The protein below binds the small molecule below.
Small molecule (SMILES): COc1ccc2[nH]cc(CCNC(C)=O)c2c1

Binding-site contacts:
Ligand atom C4 contacts residue LEU192 of chain 1.A at 4.3 Å (hydrophobic).
Ligand atom C5 contacts residue ASP193 of chain 1.A at 4.2 Å.
Ligand atom C3 contacts residue ASP193 of chain 1.A at 4.5 Å.
Ligand atom C1 contacts residue ASN194 of chain 1.A at 3.0 Å.
Ligand atom O2 contacts residue PRO210 of chain 1.A at 3.6 Å.
Ligand atom C5 contacts residue GLN266 of chain 1.A at 4.5 Å.
Ligand atom C6 contacts residue ASN194 of chain 1.A at 3.7 Å.
Ligand atom C5 contacts residue LEU192 of chain 1.A at 3.5 Å (hydrophobic).
Ligand atom C2 contacts residue THR211 of chain 1.A at 3.9 Å.
Ligand atom O2 contacts residue THR211 of chain 1.A at 3.5 Å.
Ligand atom C5 contacts residue PRO210 of chain 1.A at 4.2 Å (hydrophobic).
Ligand atom O1 contacts residue LYS195 of chain 1.A at 4.0 Å.
Ligand atom C3 contacts residue LYS195 of chain 1.A at 3.6 Å.
Ligand atom C5 contacts residue ASN194 of chain 1.A at 3.8 Å.
Ligand atom C1 contacts residue GLN196 of chain 1.A at 4.4 Å.
Ligand atom C6 contacts residue ASP193 of chain 1.A at 3.6 Å.
Ligand atom C5 contacts residue VAL269 of chain 1.A at 4.3 Å (hydrophobic).
Ligand atom C4 contacts residue PRO210 of chain 1.A at 4.3 Å (hydrophobic).
Ligand atom C4 contacts residue ASN194 of chain 1.A at 3.8 Å.
Ligand atom C9 contacts residue LYS195 of chain 1.A at 4.2 Å.
Ligand atom C6 contacts residue THR211 of chain 1.A at 4.1 Å.
Ligand atom C5 contacts residue ASP270 of chain 1.A at 4.1 Å.
Ligand atom C4 contacts residue THR211 of chain 1.A at 4.4 Å.
Ligand atom C1 contacts residue ASP193 of chain 1.A at 4.2 Å.
Ligand atom C7 contacts residue THR211 of chain 1.A at 4.5 Å.
Ligand atom C9 contacts residue ASP193 of chain 1.A at 4.2 Å.
Ligand atom C4 contacts residue ASP193 of chain 1.A at 4.0 Å.
Ligand atom C3 contacts residue ASN194 of chain 1.A at 4.1 Å.
Ligand atom N1 contacts residue ASP193 of chain 1.A at 3.6 Å.
Ligand atom O2 contacts residue ALA209 of chain 1.A at 4.5 Å.
Ligand atom N1 contacts residue ASN194 of chain 1.A at 2.6 Å (h-bond).
Ligand atom N1 contacts residue GLN196 of chain 1.A at 4.3 Å.
Ligand atom C7 contacts residue ASN194 of chain 1.A at 4.5 Å.
Ligand atom C9 contacts residue ASN194 of chain 1.A at 4.0 Å.

Sequence of chain 1.A:
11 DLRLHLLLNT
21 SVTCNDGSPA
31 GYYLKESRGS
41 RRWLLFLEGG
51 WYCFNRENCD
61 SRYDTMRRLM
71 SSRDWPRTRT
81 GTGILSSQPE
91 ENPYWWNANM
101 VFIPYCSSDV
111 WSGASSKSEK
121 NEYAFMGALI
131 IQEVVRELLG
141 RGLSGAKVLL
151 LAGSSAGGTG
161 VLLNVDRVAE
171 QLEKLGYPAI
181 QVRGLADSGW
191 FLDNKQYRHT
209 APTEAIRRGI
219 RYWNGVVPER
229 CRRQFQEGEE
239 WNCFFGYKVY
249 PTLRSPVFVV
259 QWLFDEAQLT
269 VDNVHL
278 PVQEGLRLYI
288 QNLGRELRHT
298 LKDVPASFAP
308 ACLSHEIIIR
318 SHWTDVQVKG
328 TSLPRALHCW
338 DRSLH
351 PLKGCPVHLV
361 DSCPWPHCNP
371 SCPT